Sequence of chain 1.A:
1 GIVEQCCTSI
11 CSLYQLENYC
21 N

The small molecule below binds the protein below.
Small molecule (SMILES): Cc1cccc(O)c1

Binding-site contacts:
Ligand atom C5 contacts residue THR30 of chain 1.B at 4.4 Å.
Ligand atom C1 contacts residue GLU21 of chain 1.D at 3.5 Å.
Ligand atom C4 contacts residue ASP28 of chain 1.B at 4.1 Å.
Ligand atom C3 contacts residue THR27 of chain 1.B at 3.2 Å.
Ligand atom C7 contacts residue VAL3 of chain 1.A at 4.0 Å (hydrophobic).
Ligand atom C6 contacts residue THR27 of chain 1.B at 4.4 Å.
Ligand atom C1 contacts residue ASP28 of chain 1.B at 4.0 Å.
Ligand atom C6 contacts residue ASP28 of chain 1.B at 3.3 Å.
Ligand atom C4 contacts residue THR27 of chain 1.B at 3.7 Å.
Ligand atom C7 contacts residue ILE2 of chain 1.A at 3.6 Å (hydrophobic).
Ligand atom C3 contacts residue TYR26 of chain 1.B at 4.1 Å (hydrophobic).
Ligand atom O1 contacts residue TYR26 of chain 1.B at 4.3 Å.
Ligand atom C5 contacts residue ASP28 of chain 1.B at 3.5 Å.
Ligand atom C2 contacts residue THR27 of chain 1.B at 3.5 Å.
Ligand atom O1 contacts residue GLY20 of chain 1.D at 3.5 Å (h-bond).
Ligand atom C6 contacts residue GLU21 of chain 1.D at 3.5 Å.
Ligand atom O1 contacts residue GLY23 of chain 1.D at 3.3 Å (h-bond).
Ligand atom O1 contacts residue GLU21 of chain 1.D at 2.7 Å (salt-bridge).
Ligand atom C2 contacts residue ASP28 of chain 1.B at 4.3 Å.
Ligand atom O1 contacts residue THR27 of chain 1.B at 4.1 Å.
Ligand atom C7 contacts residue THR27 of chain 1.B at 3.5 Å.
Ligand atom C3 contacts residue ASP28 of chain 1.B at 4.3 Å.
Ligand atom O1 contacts residue ARG22 of chain 1.D at 3.9 Å.
Ligand atom C7 contacts residue TYR26 of chain 1.B at 3.6 Å (hydrophobic).
Ligand atom C2 contacts residue TYR26 of chain 1.B at 3.6 Å (hydrophobic).
Ligand atom C1 contacts residue THR27 of chain 1.B at 3.9 Å.
Ligand atom C5 contacts residue THR27 of chain 1.B at 4.3 Å.
Ligand atom C4 contacts residue VAL3 of chain 1.A at 4.5 Å (hydrophobic).

Sequence of chain 1.B:
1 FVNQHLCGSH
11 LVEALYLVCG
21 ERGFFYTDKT

Sequence of chain 1.D:
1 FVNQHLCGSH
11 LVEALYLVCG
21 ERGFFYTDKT